A small-molecule ligand and the protein it binds are described below.
Small molecule (SMILES): CC(=O)N[C@@H]1[C@@H](O)[C@H](O)[C@@H](CO)O[C@H]1O

Binding-site contacts:
Ligand atom C5 contacts residue ASN1418 of chain 1.A at 3.7 Å.
Ligand atom C8 contacts residue ASN1418 of chain 1.A at 4.0 Å.
Ligand atom C7 contacts residue ASN1418 of chain 1.A at 3.2 Å.
Ligand atom C4 contacts residue ASN1418 of chain 1.A at 4.1 Å.
Ligand atom C1 contacts residue ASN1418 of chain 1.A at 1.5 Å.
Ligand atom O7 contacts residue ASN1418 of chain 1.A at 3.3 Å (h-bond).
Ligand atom N2 contacts residue ASN1418 of chain 1.A at 2.9 Å (h-bond).
Ligand atom C2 contacts residue ASN1418 of chain 1.A at 2.4 Å.
Ligand atom C3 contacts residue ASN1418 of chain 1.A at 3.8 Å.
Ligand atom O5 contacts residue ASN1418 of chain 1.A at 2.4 Å (h-bond).

Sequence of chain 1.A:
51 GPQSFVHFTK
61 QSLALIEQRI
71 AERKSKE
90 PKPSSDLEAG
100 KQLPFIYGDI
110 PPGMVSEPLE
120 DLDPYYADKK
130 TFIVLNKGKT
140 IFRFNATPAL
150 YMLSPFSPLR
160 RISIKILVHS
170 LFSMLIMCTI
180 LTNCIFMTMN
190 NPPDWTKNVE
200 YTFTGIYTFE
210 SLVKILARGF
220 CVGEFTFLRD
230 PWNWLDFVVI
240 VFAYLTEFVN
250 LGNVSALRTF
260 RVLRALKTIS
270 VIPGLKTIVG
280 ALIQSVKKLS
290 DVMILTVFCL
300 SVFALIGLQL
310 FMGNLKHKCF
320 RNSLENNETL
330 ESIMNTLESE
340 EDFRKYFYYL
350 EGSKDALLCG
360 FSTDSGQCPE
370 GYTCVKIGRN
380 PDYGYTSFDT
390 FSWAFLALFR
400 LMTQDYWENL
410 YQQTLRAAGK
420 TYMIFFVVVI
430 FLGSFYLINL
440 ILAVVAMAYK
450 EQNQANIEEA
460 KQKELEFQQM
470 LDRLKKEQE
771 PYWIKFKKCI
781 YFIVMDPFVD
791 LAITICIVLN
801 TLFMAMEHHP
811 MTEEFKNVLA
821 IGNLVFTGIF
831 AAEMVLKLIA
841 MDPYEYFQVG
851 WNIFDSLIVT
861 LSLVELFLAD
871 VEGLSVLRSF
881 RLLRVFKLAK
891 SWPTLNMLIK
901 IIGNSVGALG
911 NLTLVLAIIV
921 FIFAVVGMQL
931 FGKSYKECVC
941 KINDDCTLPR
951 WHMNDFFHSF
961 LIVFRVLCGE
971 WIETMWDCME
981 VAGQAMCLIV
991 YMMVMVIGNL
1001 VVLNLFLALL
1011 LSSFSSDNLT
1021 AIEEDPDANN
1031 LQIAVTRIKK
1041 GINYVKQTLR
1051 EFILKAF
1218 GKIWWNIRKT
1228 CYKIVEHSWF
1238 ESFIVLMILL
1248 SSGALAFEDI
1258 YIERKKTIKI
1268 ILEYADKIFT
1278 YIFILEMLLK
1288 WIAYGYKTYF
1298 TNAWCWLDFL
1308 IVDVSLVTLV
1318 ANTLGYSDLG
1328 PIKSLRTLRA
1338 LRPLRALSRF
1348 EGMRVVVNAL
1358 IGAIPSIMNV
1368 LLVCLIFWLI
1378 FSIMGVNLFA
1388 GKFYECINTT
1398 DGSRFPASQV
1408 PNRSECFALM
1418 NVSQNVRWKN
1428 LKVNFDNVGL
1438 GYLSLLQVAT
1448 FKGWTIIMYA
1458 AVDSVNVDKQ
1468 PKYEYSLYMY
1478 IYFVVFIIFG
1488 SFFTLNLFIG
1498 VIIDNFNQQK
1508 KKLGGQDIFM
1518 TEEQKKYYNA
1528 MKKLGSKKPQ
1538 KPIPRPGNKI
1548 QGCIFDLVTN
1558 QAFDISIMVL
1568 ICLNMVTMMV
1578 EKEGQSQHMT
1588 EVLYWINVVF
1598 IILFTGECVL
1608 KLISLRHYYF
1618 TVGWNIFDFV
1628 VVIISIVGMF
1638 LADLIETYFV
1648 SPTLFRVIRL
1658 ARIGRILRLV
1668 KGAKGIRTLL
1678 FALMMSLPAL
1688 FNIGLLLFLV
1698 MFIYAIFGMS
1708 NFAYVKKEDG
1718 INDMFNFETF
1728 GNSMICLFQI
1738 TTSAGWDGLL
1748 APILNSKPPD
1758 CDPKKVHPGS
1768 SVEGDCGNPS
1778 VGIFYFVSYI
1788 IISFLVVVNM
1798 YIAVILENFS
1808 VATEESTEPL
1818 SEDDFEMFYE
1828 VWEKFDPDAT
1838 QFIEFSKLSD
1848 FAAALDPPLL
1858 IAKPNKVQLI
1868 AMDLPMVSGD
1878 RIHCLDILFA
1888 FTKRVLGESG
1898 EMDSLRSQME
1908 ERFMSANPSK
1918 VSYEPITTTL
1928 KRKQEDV